Sequence of chain 1.GA:
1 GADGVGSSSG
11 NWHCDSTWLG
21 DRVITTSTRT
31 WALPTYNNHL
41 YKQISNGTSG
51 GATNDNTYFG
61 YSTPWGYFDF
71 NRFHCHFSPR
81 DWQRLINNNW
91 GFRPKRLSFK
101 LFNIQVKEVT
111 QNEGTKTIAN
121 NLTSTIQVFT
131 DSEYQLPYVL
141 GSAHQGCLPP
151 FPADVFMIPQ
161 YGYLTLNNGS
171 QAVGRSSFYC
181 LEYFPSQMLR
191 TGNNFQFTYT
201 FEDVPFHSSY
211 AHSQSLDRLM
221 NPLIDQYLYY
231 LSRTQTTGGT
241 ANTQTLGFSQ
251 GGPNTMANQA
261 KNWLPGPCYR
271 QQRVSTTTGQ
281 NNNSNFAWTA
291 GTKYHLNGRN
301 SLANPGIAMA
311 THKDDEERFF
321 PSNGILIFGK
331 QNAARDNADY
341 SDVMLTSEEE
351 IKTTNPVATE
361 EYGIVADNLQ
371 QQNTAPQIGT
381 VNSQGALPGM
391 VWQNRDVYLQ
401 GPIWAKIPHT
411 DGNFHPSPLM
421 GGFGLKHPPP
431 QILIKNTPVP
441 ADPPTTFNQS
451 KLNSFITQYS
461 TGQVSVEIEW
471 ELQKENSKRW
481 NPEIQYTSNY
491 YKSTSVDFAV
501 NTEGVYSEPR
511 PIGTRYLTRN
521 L

A small-molecule ligand and the protein it binds are described below.
Small molecule (SMILES): Nc1ncnc2c1ncn2[C@H]1C[C@H](O)[C@@H](COP(=O)(O)O)O1

Sequence of chain 1.HA:
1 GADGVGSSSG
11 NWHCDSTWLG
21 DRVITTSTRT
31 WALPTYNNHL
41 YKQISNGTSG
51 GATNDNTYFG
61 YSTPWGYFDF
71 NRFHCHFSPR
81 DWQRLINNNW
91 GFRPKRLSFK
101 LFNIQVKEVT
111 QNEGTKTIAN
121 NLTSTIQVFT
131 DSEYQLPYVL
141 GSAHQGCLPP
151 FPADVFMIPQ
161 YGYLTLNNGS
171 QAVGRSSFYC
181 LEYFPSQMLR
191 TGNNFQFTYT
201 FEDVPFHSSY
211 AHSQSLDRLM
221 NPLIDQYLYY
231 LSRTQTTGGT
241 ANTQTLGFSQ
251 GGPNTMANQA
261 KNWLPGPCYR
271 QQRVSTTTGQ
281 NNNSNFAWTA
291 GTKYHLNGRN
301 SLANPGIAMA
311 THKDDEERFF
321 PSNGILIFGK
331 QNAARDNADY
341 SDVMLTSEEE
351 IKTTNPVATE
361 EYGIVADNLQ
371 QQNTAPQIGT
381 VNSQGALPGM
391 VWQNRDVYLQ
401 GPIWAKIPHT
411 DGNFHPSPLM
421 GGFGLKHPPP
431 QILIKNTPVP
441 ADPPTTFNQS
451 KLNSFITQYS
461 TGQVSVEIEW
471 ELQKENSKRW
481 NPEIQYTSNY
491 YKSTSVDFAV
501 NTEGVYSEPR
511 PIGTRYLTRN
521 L

Binding-site contacts:
Ligand atom C2' contacts residue HIS415 of chain 1.HA at 4.3 Å.
Ligand atom N1 contacts residue GLY424 of chain 1.HA at 4.1 Å.
Ligand atom N6 contacts residue PRO205 of chain 1.HA at 3.9 Å.
Ligand atom N6 contacts residue ASN394 of chain 1.HA at 4.0 Å.
Ligand atom C2 contacts residue GLY424 of chain 1.HA at 4.2 Å.
Ligand atom C6 contacts residue PRO205 of chain 1.HA at 3.7 Å (hydrophobic).
Ligand atom C5' contacts residue DC1 of chain 1.WD at 3.1 Å.
Ligand atom N3 contacts residue PRO416 of chain 1.HA at 3.5 Å.
Ligand atom OP2 contacts residue DC1 of chain 1.WD at 2.5 Å (h-bond).
Ligand atom N7 contacts residue PRO205 of chain 1.HA at 3.7 Å.
Ligand atom N6 contacts residue PRO416 of chain 1.HA at 4.3 Å.
Ligand atom OP1 contacts residue LYS426 of chain 1.GA at 4.5 Å.
Ligand atom P contacts residue DC1 of chain 1.WD at 1.6 Å.
Ligand atom N6 contacts residue SER417 of chain 1.HA at 4.3 Å.
Ligand atom N1 contacts residue PRO205 of chain 1.HA at 4.4 Å.
Ligand atom C8 contacts residue PRO205 of chain 1.HA at 4.3 Å (hydrophobic).
Ligand atom C4 contacts residue PRO205 of chain 1.HA at 4.2 Å (hydrophobic).
Ligand atom C4 contacts residue PRO416 of chain 1.HA at 4.1 Å (hydrophobic).
Ligand atom N1 contacts residue PRO416 of chain 1.HA at 3.1 Å (h-bond).
Ligand atom OP1 contacts residue DC1 of chain 1.WD at 2.5 Å (h-bond).
Ligand atom N9 contacts residue PRO416 of chain 1.HA at 4.4 Å.
Ligand atom C5 contacts residue PRO205 of chain 1.HA at 3.6 Å (hydrophobic).
Ligand atom N1 contacts residue VAL204 of chain 1.HA at 4.4 Å.
Ligand atom C5 contacts residue PRO416 of chain 1.HA at 4.2 Å (hydrophobic).
Ligand atom C4' contacts residue DC1 of chain 1.WD at 4.5 Å.
Ligand atom C6 contacts residue PRO416 of chain 1.HA at 3.7 Å (hydrophobic).
Ligand atom C1' contacts residue PRO416 of chain 1.HA at 4.3 Å (hydrophobic).
Ligand atom O5' contacts residue DC1 of chain 1.WD at 2.5 Å (h-bond).
Ligand atom C5 contacts residue HIS415 of chain 1.HA at 4.4 Å.
Ligand atom C8 contacts residue HIS415 of chain 1.HA at 3.6 Å.
Ligand atom N9 contacts residue HIS415 of chain 1.HA at 4.3 Å.
Ligand atom C2 contacts residue PRO416 of chain 1.HA at 3.1 Å (hydrophobic).
Ligand atom N7 contacts residue HIS415 of chain 1.HA at 3.6 Å.